Binding-site contacts:
Ligand atom C27 contacts residue PHE288 of chain 1.D at 3.9 Å (hydrophobic).
Ligand atom C13 contacts residue PHE288 of chain 1.D at 3.7 Å (hydrophobic).
Ligand atom N7 contacts residue TYR81 of chain 1.D at 3.9 Å.
Ligand atom C13 contacts residue GLN285 of chain 1.D at 3.8 Å.
Ligand atom C19 contacts residue LEU235 of chain 1.D at 3.9 Å (hydrophobic).
Ligand atom C21 contacts residue LEU235 of chain 1.D at 3.8 Å (hydrophobic).
Ligand atom N8 contacts residue HIS82 of chain 1.D at 3.8 Å.
Ligand atom N3 contacts residue PHE288 of chain 1.D at 3.7 Å.
Ligand atom C16 contacts residue ASP234 of chain 1.D at 3.9 Å.
Ligand atom C26 contacts residue HIS199 of chain 1.D at 3.6 Å.
Ligand atom C17 contacts residue PHE288 of chain 1.D at 3.9 Å (hydrophobic).
Ligand atom N4 contacts residue LEU235 of chain 1.D at 3.8 Å.
Ligand atom O18 contacts residue PHE256 of chain 1.D at 3.5 Å.
Ligand atom C23 contacts residue PHE288 of chain 1.D at 4.0 Å (hydrophobic).
Ligand atom C9 contacts residue HIS82 of chain 1.D at 4.0 Å.
Ligand atom C1 contacts residue ILE252 of chain 1.D at 3.8 Å (hydrophobic).
Ligand atom C10 contacts residue PHE288 of chain 1.D at 3.7 Å (hydrophobic).
Ligand atom C6 contacts residue ILE252 of chain 1.D at 3.9 Å (hydrophobic).
Ligand atom N7 contacts residue PHE288 of chain 1.D at 3.9 Å.
Ligand atom C6 contacts residue PHE288 of chain 1.D at 3.4 Å (hydrophobic).
Ligand atom C19 contacts residue ASP234 of chain 1.D at 3.6 Å.
Ligand atom C26 contacts residue LEU196 of chain 1.D at 3.9 Å (hydrophobic).
Ligand atom C23 contacts residue MET273 of chain 1.D at 4.0 Å (hydrophobic).
Ligand atom C9 contacts residue ILE252 of chain 1.D at 3.9 Å (hydrophobic).
Ligand atom C20 contacts residue LEU196 of chain 1.D at 3.7 Å (hydrophobic).
Ligand atom C9 contacts residue PHE256 of chain 1.D at 3.8 Å (hydrophobic).
Ligand atom C20 contacts residue LEU235 of chain 1.D at 3.8 Å (hydrophobic).
Ligand atom N4 contacts residue ILE252 of chain 1.D at 4.0 Å.
Ligand atom C25 contacts residue MET273 of chain 1.D at 3.7 Å (hydrophobic).
Ligand atom C15 contacts residue PHE288 of chain 1.D at 3.2 Å (hydrophobic).
Ligand atom N3 contacts residue ILE252 of chain 1.D at 3.8 Å.
Ligand atom N12 contacts residue GLN285 of chain 1.D at 3.1 Å (h-bond).
Ligand atom N12 contacts residue PHE288 of chain 1.D at 3.3 Å.
Ligand atom C17 contacts residue LEU235 of chain 1.D at 3.9 Å (hydrophobic).
Ligand atom C23 contacts residue PHE256 of chain 1.D at 3.7 Å (hydrophobic).
Ligand atom C24 contacts residue THR231 of chain 1.D at 3.7 Å.
Ligand atom N7 contacts residue LEU235 of chain 1.D at 3.9 Å.
Ligand atom C26 contacts residue THR231 of chain 1.D at 3.1 Å.
Ligand atom N4 contacts residue TYR81 of chain 1.D at 3.9 Å.
Ligand atom C27 contacts residue LEU196 of chain 1.D at 3.7 Å (hydrophobic).

The protein below binds the small molecule below.
Small molecule (SMILES): CCCOc1cncc2nnc(-c3cnn(C)c3-c3ccc(CC)cc3)n12

Sequence of chain 1.D:
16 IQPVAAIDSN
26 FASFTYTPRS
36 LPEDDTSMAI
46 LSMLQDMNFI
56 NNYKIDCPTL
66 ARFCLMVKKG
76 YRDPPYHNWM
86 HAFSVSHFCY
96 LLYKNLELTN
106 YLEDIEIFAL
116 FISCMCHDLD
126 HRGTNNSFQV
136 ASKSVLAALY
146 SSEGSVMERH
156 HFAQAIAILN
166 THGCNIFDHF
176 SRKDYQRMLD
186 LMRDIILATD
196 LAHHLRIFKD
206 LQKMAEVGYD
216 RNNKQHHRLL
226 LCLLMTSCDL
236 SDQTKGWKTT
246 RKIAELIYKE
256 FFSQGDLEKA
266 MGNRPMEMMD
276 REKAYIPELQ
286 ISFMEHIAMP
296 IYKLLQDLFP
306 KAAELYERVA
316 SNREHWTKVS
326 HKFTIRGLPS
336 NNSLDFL